Binding-site contacts:
Ligand atom C1 contacts residue ILE183 of chain 42.B at 3.5 Å (hydrophobic).
Ligand atom C23 contacts residue TYR112 of chain 42.B at 3.3 Å (hydrophobic).
Ligand atom C3 contacts residue ALA24 of chain 42.D at 3.5 Å (hydrophobic).
Ligand atom C5 contacts residue ILE194 of chain 42.B at 3.8 Å (hydrophobic).
Ligand atom C11 contacts residue LEU134 of chain 42.B at 3.8 Å (hydrophobic).
Ligand atom C5 contacts residue TYR159 of chain 42.B at 3.7 Å (hydrophobic).
Ligand atom C3 contacts residue PRO181 of chain 42.B at 3.7 Å (hydrophobic).
Ligand atom C4 contacts residue TYR159 of chain 42.B at 3.7 Å (hydrophobic).
Ligand atom N4 contacts residue LEU240 of chain 42.B at 3.3 Å.
Ligand atom C8 contacts residue TYR159 of chain 42.B at 3.5 Å (hydrophobic).
Ligand atom C3 contacts residue TYR159 of chain 42.B at 3.7 Å (hydrophobic).
Ligand atom C12 contacts residue VAL199 of chain 42.B at 3.7 Å (hydrophobic).
Ligand atom C7 contacts residue TYR159 of chain 42.B at 3.7 Å (hydrophobic).
Ligand atom C15 contacts residue MET132 of chain 42.B at 3.6 Å (hydrophobic).
Ligand atom C23 contacts residue PHE237 of chain 42.B at 3.8 Å (hydrophobic).
Ligand atom C18 contacts residue PHE237 of chain 42.B at 3.8 Å (hydrophobic).
Ligand atom C8 contacts residue VAL196 of chain 42.B at 3.7 Å (hydrophobic).
Ligand atom C21 contacts residue TYR112 of chain 42.B at 3.4 Å (hydrophobic).
Ligand atom C20 contacts residue TYR112 of chain 42.B at 3.4 Å (hydrophobic).
Ligand atom C4 contacts residue ALA24 of chain 42.D at 3.5 Å (hydrophobic).
Ligand atom C10 contacts residue MET132 of chain 42.B at 3.7 Å (hydrophobic).
Ligand atom C19 contacts residue PHE237 of chain 42.B at 3.5 Å (hydrophobic).
Ligand atom C26 contacts residue THR111 of chain 42.B at 3.6 Å.
Ligand atom C14 contacts residue VAL199 of chain 42.B at 3.8 Å (hydrophobic).
Ligand atom C14 contacts residue MET132 of chain 42.B at 3.5 Å (hydrophobic).
Ligand atom C13 contacts residue PHE237 of chain 42.B at 3.7 Å (hydrophobic).
Ligand atom O25 contacts residue THR111 of chain 42.B at 3.4 Å (h-bond).
Ligand atom C27 contacts residue ASP236 of chain 42.B at 3.6 Å.
Ligand atom C13 contacts residue MET132 of chain 42.B at 3.8 Å (hydrophobic).
Ligand atom C20 contacts residue PHE237 of chain 42.B at 3.4 Å (hydrophobic).
Ligand atom C26 contacts residue LYS113 of chain 42.B at 3.7 Å.
Ligand atom C4 contacts residue ILE194 of chain 42.B at 3.8 Å (hydrophobic).
Ligand atom O16 contacts residue MET132 of chain 42.B at 3.6 Å.
Ligand atom O24 contacts residue TYR112 of chain 42.B at 3.8 Å.
Ligand atom N6 contacts residue VAL196 of chain 42.B at 3.8 Å.
Ligand atom C1 contacts residue ILE157 of chain 42.B at 3.4 Å (hydrophobic).
Ligand atom C7 contacts residue VAL196 of chain 42.B at 3.5 Å (hydrophobic).
Ligand atom O25 contacts residue TYR112 of chain 42.B at 3.4 Å.
Ligand atom C21 contacts residue PHE237 of chain 42.B at 3.7 Å (hydrophobic).
Ligand atom N3 contacts residue LEU240 of chain 42.B at 3.4 Å.

A small-molecule ligand and the protein it binds are described below.
Small molecule (SMILES): CCOC(=O)c1ccc(OCCCCC2CCN(c3ccc(C)nn3)CC2)cc1

Sequence of chain 42.B:
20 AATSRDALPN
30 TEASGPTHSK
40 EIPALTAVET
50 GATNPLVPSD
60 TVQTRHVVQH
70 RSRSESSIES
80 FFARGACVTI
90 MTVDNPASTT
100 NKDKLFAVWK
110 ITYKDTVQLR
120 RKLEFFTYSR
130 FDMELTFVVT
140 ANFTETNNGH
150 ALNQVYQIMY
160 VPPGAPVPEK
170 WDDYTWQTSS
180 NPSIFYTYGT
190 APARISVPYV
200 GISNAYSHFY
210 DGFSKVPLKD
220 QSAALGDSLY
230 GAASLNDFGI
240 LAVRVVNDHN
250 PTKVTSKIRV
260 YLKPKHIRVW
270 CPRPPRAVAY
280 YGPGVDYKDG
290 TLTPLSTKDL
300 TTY

Sequence of chain 42.D:
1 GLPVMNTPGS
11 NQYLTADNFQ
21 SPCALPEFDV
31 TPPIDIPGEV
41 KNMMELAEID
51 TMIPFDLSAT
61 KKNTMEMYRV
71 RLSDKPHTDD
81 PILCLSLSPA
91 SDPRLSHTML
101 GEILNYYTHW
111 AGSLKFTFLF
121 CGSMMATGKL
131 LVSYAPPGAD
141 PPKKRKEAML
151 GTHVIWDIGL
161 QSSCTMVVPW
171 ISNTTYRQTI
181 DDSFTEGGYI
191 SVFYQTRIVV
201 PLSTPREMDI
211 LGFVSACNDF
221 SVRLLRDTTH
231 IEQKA